Binding-site contacts:
Ligand atom C19 contacts residue TYR126 of chain 1.H at 3.9 Å (hydrophobic).
Ligand atom C1 contacts residue HIS201 of chain 1.G at 3.8 Å.
Ligand atom C6 contacts residue HIS219 of chain 1.H at 3.6 Å.
Ligand atom C10 contacts residue TYR272 of chain 1.H at 3.5 Å (hydrophobic).
Ligand atom C1 contacts residue TYR200 of chain 1.G at 3.4 Å (hydrophobic).
Ligand atom C10 contacts residue TRP275 of chain 1.H at 3.5 Å (hydrophobic).
Ligand atom O1B contacts residue LYS266 of chain 1.H at 2.8 Å (salt-bridge).
Ligand atom N3 contacts residue TYR166 of chain 1.G at 4.0 Å.
Ligand atom O2B contacts residue ARG263 of chain 1.H at 3.5 Å (salt-bridge).
Ligand atom O1B contacts residue ARG263 of chain 1.H at 3.1 Å (salt-bridge).
Ligand atom C12 contacts residue ARG173 of chain 1.H at 3.8 Å.
Ligand atom C16 contacts residue TYR176 of chain 1.H at 3.9 Å (hydrophobic).
Ligand atom C2 contacts residue TYR166 of chain 1.G at 3.8 Å (hydrophobic).
Ligand atom C11 contacts residue ARG173 of chain 1.H at 3.7 Å.
Ligand atom C12 contacts residue CYS225 of chain 1.H at 4.0 Å (hydrophobic).
Ligand atom C12 contacts residue TRP275 of chain 1.H at 3.7 Å (hydrophobic).
Ligand atom C9 contacts residue TRP275 of chain 1.H at 3.8 Å (hydrophobic).
Ligand atom O3B contacts residue TYR272 of chain 1.H at 3.8 Å.
Ligand atom C14 contacts residue ILE10 of chain 1.P at 3.6 Å (hydrophobic).
Ligand atom O1A contacts residue ASN199 of chain 1.G at 4.0 Å.
Ligand atom O2A contacts residue LYS164 of chain 1.G at 3.0 Å (salt-bridge).
Ligand atom O2B contacts residue TYR272 of chain 1.H at 3.7 Å.
Ligand atom C4 contacts residue VAL9 of chain 1.P at 3.7 Å (hydrophobic).
Ligand atom C18 contacts residue TYR126 of chain 1.H at 3.8 Å (hydrophobic).
Ligand atom O1A contacts residue ARG263 of chain 1.H at 3.1 Å (salt-bridge).
Ligand atom C19 contacts residue ASN345 of chain 1.H at 3.7 Å.
Ligand atom C13 contacts residue ARG173 of chain 1.H at 3.8 Å.
Ligand atom O3A contacts residue ARG263 of chain 1.H at 4.0 Å.
Ligand atom C15 contacts residue ARG173 of chain 1.H at 3.9 Å.
Ligand atom C9 contacts residue GLY221 of chain 1.H at 4.0 Å.
Ligand atom O2B contacts residue HIS219 of chain 1.H at 2.7 Å (h-bond).
Ligand atom C15 contacts residue TYR176 of chain 1.H at 3.9 Å (hydrophobic).
Ligand atom O1A contacts residue TYR200 of chain 1.G at 3.2 Å (h-bond).
Ligand atom PB contacts residue ARG263 of chain 1.H at 3.6 Å.
Ligand atom C5 contacts residue TYR166 of chain 1.G at 3.8 Å (hydrophobic).
Ligand atom C14 contacts residue ARG173 of chain 1.H at 3.6 Å.
Ligand atom N3 contacts residue VAL9 of chain 1.P at 4.0 Å.
Ligand atom O1A contacts residue LYS198 of chain 1.G at 3.7 Å.
Ligand atom C20 contacts residue THR127 of chain 1.H at 3.8 Å.
Ligand atom C5 contacts residue VAL9 of chain 1.P at 4.0 Å (hydrophobic).

Sequence of chain 1.P:
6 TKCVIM

Sequence of chain 1.H:
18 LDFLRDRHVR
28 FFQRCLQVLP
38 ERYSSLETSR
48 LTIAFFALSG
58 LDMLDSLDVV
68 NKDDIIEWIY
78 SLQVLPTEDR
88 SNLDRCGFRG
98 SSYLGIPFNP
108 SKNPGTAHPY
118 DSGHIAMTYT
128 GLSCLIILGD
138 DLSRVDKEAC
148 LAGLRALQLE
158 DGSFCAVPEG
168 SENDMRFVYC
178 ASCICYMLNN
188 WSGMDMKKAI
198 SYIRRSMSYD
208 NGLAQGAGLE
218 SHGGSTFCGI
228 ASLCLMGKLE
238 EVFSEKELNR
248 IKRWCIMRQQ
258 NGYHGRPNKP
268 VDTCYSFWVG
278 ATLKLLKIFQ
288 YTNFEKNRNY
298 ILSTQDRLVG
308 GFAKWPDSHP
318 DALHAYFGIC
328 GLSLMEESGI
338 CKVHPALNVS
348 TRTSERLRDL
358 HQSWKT

This small molecule binds to this protein.
Small molecule (SMILES): CC(C)=CCC/C(C)=C/CC/C(C)=C/CCN(C)CCO[P](=O)(O)OP(=O)(O)O

Sequence of chain 1.G:
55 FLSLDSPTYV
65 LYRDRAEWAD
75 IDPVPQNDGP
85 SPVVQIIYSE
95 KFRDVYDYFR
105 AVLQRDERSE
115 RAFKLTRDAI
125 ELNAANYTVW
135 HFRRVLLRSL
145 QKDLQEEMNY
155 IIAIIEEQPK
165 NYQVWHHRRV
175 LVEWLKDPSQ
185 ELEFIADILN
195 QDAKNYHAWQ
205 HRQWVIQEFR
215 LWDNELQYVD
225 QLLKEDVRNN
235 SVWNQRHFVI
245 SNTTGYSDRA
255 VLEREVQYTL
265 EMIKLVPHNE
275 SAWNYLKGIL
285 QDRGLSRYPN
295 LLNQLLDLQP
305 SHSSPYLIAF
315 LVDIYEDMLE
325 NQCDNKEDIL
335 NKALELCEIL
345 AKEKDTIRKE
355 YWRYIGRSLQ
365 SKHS